A small-molecule ligand and the protein it binds are described below.
Small molecule (SMILES): CCC(=O)C(=O)O

Binding-site contacts:
Ligand atom C2 contacts residue LYS161 of chain 1.A at 1.4 Å.
Ligand atom C contacts residue LYS161 of chain 1.A at 2.5 Å.
Ligand atom C4 contacts residue VAL205 of chain 1.A at 3.5 Å (hydrophobic).
Ligand atom C2 contacts residue TYR133 of chain 1.A at 3.1 Å (hydrophobic).
Ligand atom O contacts residue THR44 of chain 1.A at 3.4 Å (h-bond).
Ligand atom C4 contacts residue TYR133 of chain 1.A at 4.4 Å (hydrophobic).
Ligand atom C4 contacts residue ILE203 of chain 1.A at 3.9 Å (hydrophobic).
Ligand atom C contacts residue THR44 of chain 1.A at 3.6 Å.
Ligand atom O contacts residue ALA8 of chain 1.A at 3.6 Å.
Ligand atom O contacts residue LYS161 of chain 1.A at 3.6 Å (salt-bridge).
Ligand atom O contacts residue THR45 of chain 1.A at 3.0 Å (h-bond).
Ligand atom OXT contacts residue THR44 of chain 1.A at 3.3 Å (h-bond).
Ligand atom C2 contacts residue ILE203 of chain 1.A at 4.2 Å (hydrophobic).
Ligand atom C3 contacts residue ALA8 of chain 1.A at 3.9 Å (hydrophobic).
Ligand atom O contacts residue TYR133 of chain 1.A at 3.8 Å.
Ligand atom C contacts residue THR45 of chain 1.A at 4.2 Å.
Ligand atom C3 contacts residue TYR133 of chain 1.A at 4.3 Å (hydrophobic).
Ligand atom C4 contacts residue LYS161 of chain 1.A at 3.5 Å.
Ligand atom OXT contacts residue GLY43 of chain 1.A at 4.0 Å.
Ligand atom C contacts residue TYR133 of chain 1.A at 3.2 Å (hydrophobic).
Ligand atom C4 contacts residue THR45 of chain 1.A at 3.8 Å.
Ligand atom C3 contacts residue THR45 of chain 1.A at 4.3 Å.
Ligand atom C contacts residue ALA8 of chain 1.A at 4.1 Å (hydrophobic).
Ligand atom OXT contacts residue LYS161 of chain 1.A at 2.9 Å (salt-bridge).
Ligand atom C4 contacts residue GLY186 of chain 1.A at 4.5 Å.
Ligand atom C3 contacts residue ILE203 of chain 1.A at 3.3 Å (hydrophobic).
Ligand atom C3 contacts residue LYS161 of chain 1.A at 2.2 Å.
Ligand atom O contacts residue GLY43 of chain 1.A at 4.3 Å.
Ligand atom OXT contacts residue TYR133 of chain 1.A at 3.0 Å.
Ligand atom OXT contacts residue LEU101 of chain 1.A at 3.7 Å.
Ligand atom C4 contacts residue ALA8 of chain 1.A at 4.5 Å (hydrophobic).

Sequence of chain 1.A:
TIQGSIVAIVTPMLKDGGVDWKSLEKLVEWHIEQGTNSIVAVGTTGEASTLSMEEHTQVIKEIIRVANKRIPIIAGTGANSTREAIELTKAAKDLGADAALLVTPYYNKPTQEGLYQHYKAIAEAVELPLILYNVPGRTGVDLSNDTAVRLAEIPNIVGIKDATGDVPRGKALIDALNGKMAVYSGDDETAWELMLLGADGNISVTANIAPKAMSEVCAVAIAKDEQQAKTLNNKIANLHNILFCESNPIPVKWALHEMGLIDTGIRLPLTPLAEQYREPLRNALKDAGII